This protein binds this small molecule.
Small molecule (SMILES): O=[N+]([O-])c1ccc([C@H]2CO2)cc1

Binding-site contacts:
Ligand atom O3 contacts residue TYR232 of chain 1.A at 2.8 Å (h-bond).
Ligand atom C1 contacts residue HIS297 of chain 1.A at 4.0 Å.
Ligand atom O1 contacts residue THR179 of chain 1.A at 4.0 Å.
Ligand atom C3 contacts residue HIS297 of chain 1.A at 4.2 Å.
Ligand atom C8 contacts residue TYR232 of chain 1.A at 3.9 Å (hydrophobic).
Ligand atom C6 contacts residue PHE33 of chain 1.A at 3.2 Å (hydrophobic).
Ligand atom O2 contacts residue PHE196 of chain 1.A at 3.1 Å.
Ligand atom O3 contacts residue ASP101 of chain 1.A at 4.1 Å.
Ligand atom C6 contacts residue ASP101 of chain 1.A at 3.9 Å.
Ligand atom N1 contacts residue PHE196 of chain 1.A at 4.2 Å.
Ligand atom C2 contacts residue HIS297 of chain 1.A at 4.1 Å.
Ligand atom C4 contacts residue ASP101 of chain 1.A at 2.8 Å.
Ligand atom C7 contacts residue TYR232 of chain 1.A at 2.8 Å (hydrophobic).
Ligand atom C5 contacts residue ASP101 of chain 1.A at 3.0 Å.
Ligand atom C4 contacts residue TYR150 of chain 1.A at 3.7 Å (hydrophobic).
Ligand atom C2 contacts residue ASN263 of chain 1.A at 3.0 Å.
Ligand atom C5 contacts residue TYR232 of chain 1.A at 3.7 Å (hydrophobic).
Ligand atom C7 contacts residue TYR150 of chain 1.A at 3.7 Å (hydrophobic).
Ligand atom O1 contacts residue ILE176 of chain 1.A at 4.2 Å.
Ligand atom C3 contacts residue TYR150 of chain 1.A at 3.0 Å (hydrophobic).
Ligand atom N1 contacts residue ASN263 of chain 1.A at 3.6 Å (h-bond).
Ligand atom O1 contacts residue HIS297 of chain 1.A at 3.5 Å.
Ligand atom N1 contacts residue HIS297 of chain 1.A at 4.2 Å.
Ligand atom C3 contacts residue ASN263 of chain 1.A at 3.8 Å.
Ligand atom C5 contacts residue HIS297 of chain 1.A at 4.0 Å.
Ligand atom O1 contacts residue PHE298 of chain 1.A at 3.6 Å.
Ligand atom C8 contacts residue TYR150 of chain 1.A at 3.1 Å (hydrophobic).
Ligand atom C3 contacts residue ASP101 of chain 1.A at 3.6 Å.
Ligand atom N1 contacts residue ILE176 of chain 1.A at 3.9 Å.
Ligand atom C6 contacts residue HIS297 of chain 1.A at 3.8 Å.
Ligand atom O1 contacts residue ASN263 of chain 1.A at 3.5 Å (h-bond).
Ligand atom O2 contacts residue ASN263 of chain 1.A at 4.0 Å.
Ligand atom C2 contacts residue TYR150 of chain 1.A at 3.8 Å (hydrophobic).
Ligand atom C4 contacts residue TYR232 of chain 1.A at 3.4 Å (hydrophobic).
Ligand atom O2 contacts residue ILE176 of chain 1.A at 3.5 Å.
Ligand atom O3 contacts residue TYR150 of chain 1.A at 2.8 Å (h-bond).
Ligand atom C1 contacts residue ASN263 of chain 1.A at 3.8 Å.
Ligand atom C8 contacts residue ASP101 of chain 1.A at 3.5 Å.
Ligand atom C7 contacts residue ASP101 of chain 1.A at 2.8 Å.
Ligand atom C5 contacts residue PHE33 of chain 1.A at 3.0 Å (hydrophobic).

Sequence of chain 1.A:
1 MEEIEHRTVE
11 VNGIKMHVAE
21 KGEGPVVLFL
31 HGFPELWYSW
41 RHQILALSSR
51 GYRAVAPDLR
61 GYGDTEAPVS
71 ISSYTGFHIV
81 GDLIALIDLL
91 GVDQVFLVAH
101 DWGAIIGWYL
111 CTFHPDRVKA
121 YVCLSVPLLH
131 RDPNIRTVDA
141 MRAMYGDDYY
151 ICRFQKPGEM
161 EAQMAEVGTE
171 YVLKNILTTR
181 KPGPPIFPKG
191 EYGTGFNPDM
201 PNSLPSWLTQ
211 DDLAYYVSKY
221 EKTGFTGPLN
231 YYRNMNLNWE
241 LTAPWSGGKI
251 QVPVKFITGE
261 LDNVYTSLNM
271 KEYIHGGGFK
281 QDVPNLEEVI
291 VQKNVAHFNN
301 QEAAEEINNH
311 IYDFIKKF